Binding-site contacts:
Ligand atom C6 contacts residue SER102 of chain 2.B at 4.0 Å.
Ligand atom C7 contacts residue ASN100 of chain 2.B at 3.5 Å.
Ligand atom C2 contacts residue LEU103 of chain 2.B at 4.4 Å (hydrophobic).
Ligand atom O7 contacts residue NAG1 of chain 2.CA at 3.6 Å.
Ligand atom O3 contacts residue LEU122 of chain 2.B at 4.4 Å.
Ligand atom C7 contacts residue LEU122 of chain 2.B at 4.2 Å (hydrophobic).
Ligand atom O7 contacts residue LEU122 of chain 2.B at 3.2 Å.
Ligand atom C5 contacts residue ASN100 of chain 2.B at 3.9 Å.
Ligand atom O3 contacts residue PHE121 of chain 2.B at 3.4 Å.
Ligand atom C5 contacts residue SER102 of chain 2.B at 4.2 Å.
Ligand atom C7 contacts residue PRO99 of chain 2.B at 4.0 Å (hydrophobic).
Ligand atom O3 contacts residue NAG1 of chain 2.CA at 4.5 Å.
Ligand atom C3 contacts residue ASN100 of chain 2.B at 3.9 Å.
Ligand atom C2 contacts residue ASN100 of chain 2.B at 2.6 Å.
Ligand atom N2 contacts residue ASN100 of chain 2.B at 2.9 Å (h-bond).
Ligand atom O6 contacts residue SER102 of chain 2.B at 3.7 Å.
Ligand atom C8 contacts residue PRO99 of chain 2.B at 4.2 Å (hydrophobic).
Ligand atom C7 contacts residue NAG1 of chain 2.CA at 3.7 Å.
Ligand atom C3 contacts residue PHE121 of chain 2.B at 4.1 Å (hydrophobic).
Ligand atom C8 contacts residue NAG1 of chain 2.CA at 3.4 Å.
Ligand atom C1 contacts residue SER102 of chain 2.B at 4.2 Å.
Ligand atom C4 contacts residue LEU103 of chain 2.B at 4.2 Å (hydrophobic).
Ligand atom C1 contacts residue ASN100 of chain 2.B at 1.5 Å.
Ligand atom O7 contacts residue PRO99 of chain 2.B at 3.1 Å.
Ligand atom O5 contacts residue SER102 of chain 2.B at 3.2 Å.
Ligand atom C6 contacts residue LEU103 of chain 2.B at 4.1 Å (hydrophobic).
Ligand atom O5 contacts residue LEU103 of chain 2.B at 4.1 Å.
Ligand atom O4 contacts residue PHE121 of chain 2.B at 4.0 Å.
Ligand atom C4 contacts residue PHE121 of chain 2.B at 3.8 Å (hydrophobic).
Ligand atom O7 contacts residue ASN100 of chain 2.B at 3.5 Å (h-bond).
Ligand atom O5 contacts residue ASN100 of chain 2.B at 2.5 Å (h-bond).
Ligand atom C4 contacts residue ASN100 of chain 2.B at 4.4 Å.

A small-molecule ligand and the protein it binds are described below.
Small molecule (SMILES): CC(=O)N[C@@H]1[C@@H](O)[C@H](O)[C@@H](CO)O[C@H]1O

Sequence of chain 2.B:
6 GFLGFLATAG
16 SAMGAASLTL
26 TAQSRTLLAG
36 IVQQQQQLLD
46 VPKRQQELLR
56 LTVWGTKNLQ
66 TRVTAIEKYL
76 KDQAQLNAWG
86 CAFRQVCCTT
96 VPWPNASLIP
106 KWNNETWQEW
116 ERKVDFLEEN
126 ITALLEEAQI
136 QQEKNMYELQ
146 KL